Binding-site contacts:
Ligand atom CAB contacts residue ARG142 of chain 1.K at 3.7 Å.
Ligand atom CAC contacts residue THR85 of chain 1.K at 3.3 Å.
Ligand atom CAJ contacts residue LEU145 of chain 1.K at 3.3 Å (hydrophobic).
Ligand atom CAD contacts residue ALA35 of chain 1.K at 3.5 Å (hydrophobic).
Ligand atom NAT contacts residue TYR87 of chain 1.K at 3.4 Å.
Ligand atom CAL contacts residue HIS86 of chain 1.K at 3.7 Å.
Ligand atom CAV contacts residue GLY91 of chain 1.K at 3.4 Å.
Ligand atom CAG contacts residue ASP95 of chain 1.K at 3.3 Å.
Ligand atom CAA contacts residue ALA155 of chain 1.K at 2.9 Å (hydrophobic).
Ligand atom CAV contacts residue VAL16 of chain 1.K at 3.8 Å (hydrophobic).
Ligand atom CBA contacts residue ALA155 of chain 1.K at 3.6 Å (hydrophobic).
Ligand atom CAW contacts residue GLY91 of chain 1.K at 3.7 Å.
Ligand atom CBB contacts residue LEU145 of chain 1.K at 3.6 Å (hydrophobic).
Ligand atom CAD contacts residue THR85 of chain 1.K at 3.2 Å.
Ligand atom CAZ contacts residue LEU145 of chain 1.K at 3.7 Å (hydrophobic).
Ligand atom CAF contacts residue GLY91 of chain 1.K at 3.8 Å.
Ligand atom CAH contacts residue VAL16 of chain 1.K at 3.7 Å (hydrophobic).
Ligand atom CAC contacts residue LEU65 of chain 1.K at 3.3 Å (hydrophobic).
Ligand atom CAE contacts residue GLY91 of chain 1.K at 3.5 Å.
Ligand atom CAB contacts residue ALA155 of chain 1.K at 3.5 Å (hydrophobic).
Ligand atom CBC contacts residue LEU145 of chain 1.K at 3.5 Å (hydrophobic).
Ligand atom CAF contacts residue TYR87 of chain 1.K at 3.7 Å (hydrophobic).
Ligand atom NAR contacts residue LEU65 of chain 1.K at 3.3 Å.
Ligand atom CAF contacts residue VAL16 of chain 1.K at 3.6 Å (hydrophobic).
Ligand atom CAM contacts residue HIS88 of chain 1.K at 3.7 Å.
Ligand atom CAH contacts residue TYR87 of chain 1.K at 3.7 Å (hydrophobic).
Ligand atom CAH contacts residue GLU89 of chain 1.K at 3.8 Å.
Ligand atom CAM contacts residue TYR87 of chain 1.K at 3.8 Å (hydrophobic).
Ligand atom NAT contacts residue ALA35 of chain 1.K at 3.7 Å.
Ligand atom CBB contacts residue LEU65 of chain 1.K at 3.9 Å (hydrophobic).
Ligand atom CBA contacts residue LEU65 of chain 1.K at 3.5 Å (hydrophobic).
Ligand atom CAE contacts residue ASP95 of chain 1.K at 3.1 Å.
Ligand atom CAW contacts residue VAL16 of chain 1.K at 3.9 Å (hydrophobic).
Ligand atom CAE contacts residue VAL16 of chain 1.K at 3.9 Å (hydrophobic).
Ligand atom CAL contacts residue ALA35 of chain 1.K at 3.2 Å (hydrophobic).
Ligand atom CAI contacts residue ALA155 of chain 1.K at 3.0 Å (hydrophobic).
Ligand atom CAD contacts residue LEU65 of chain 1.K at 3.6 Å (hydrophobic).
Ligand atom NBE contacts residue LEU145 of chain 1.K at 3.6 Å.
Ligand atom NAT contacts residue HIS88 of chain 1.K at 3.6 Å.
Ligand atom CAI contacts residue ASP156 of chain 1.K at 3.6 Å.

Sequence of chain 1.K:
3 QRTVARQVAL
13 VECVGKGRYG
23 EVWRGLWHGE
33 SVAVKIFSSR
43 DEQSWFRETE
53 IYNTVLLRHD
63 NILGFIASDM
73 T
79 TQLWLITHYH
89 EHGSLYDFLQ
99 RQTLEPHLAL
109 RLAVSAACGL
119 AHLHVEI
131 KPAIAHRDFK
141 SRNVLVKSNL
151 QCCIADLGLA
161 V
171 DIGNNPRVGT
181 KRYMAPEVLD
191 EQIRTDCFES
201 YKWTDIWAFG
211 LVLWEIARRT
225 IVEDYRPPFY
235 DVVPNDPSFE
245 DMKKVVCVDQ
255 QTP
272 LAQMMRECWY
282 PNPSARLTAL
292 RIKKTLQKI

This protein binds this small molecule.
Small molecule (SMILES): c1ccc2c(-c3cnn4cc(-c5ccc(N6CCNCC6)cc5)cnc34)ccnc2c1